Sequence of chain 1.A:
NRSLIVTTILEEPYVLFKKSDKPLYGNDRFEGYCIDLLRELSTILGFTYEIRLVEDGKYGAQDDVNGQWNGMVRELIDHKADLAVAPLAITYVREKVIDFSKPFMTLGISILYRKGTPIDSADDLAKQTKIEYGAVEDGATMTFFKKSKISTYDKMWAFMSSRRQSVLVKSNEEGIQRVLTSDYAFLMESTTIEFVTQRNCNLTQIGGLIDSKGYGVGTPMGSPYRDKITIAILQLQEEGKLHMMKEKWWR

Binding-site contacts:
Ligand atom CG2 contacts residue VAL138 of chain 1.A at 3.6 Å (hydrophobic).
Ligand atom OT2 contacts residue LEU90 of chain 1.A at 3.6 Å.
Ligand atom OT1 contacts residue ARG96 of chain 1.A at 2.8 Å (salt-bridge).
Ligand atom CD contacts residue ALA142 of chain 1.A at 4.3 Å (hydrophobic).
Ligand atom OE1 contacts residue THR143 of chain 1.A at 2.9 Å (h-bond).
Ligand atom OT2 contacts residue PRO89 of chain 1.A at 3.5 Å (h-bond).
Ligand atom OE2 contacts residue GLU191 of chain 1.A at 3.7 Å.
Ligand atom CG2 contacts residue ASN174 of chain 1.A at 3.6 Å.
Ligand atom CA contacts residue TYR61 of chain 1.A at 3.9 Å (hydrophobic).
Ligand atom CB contacts residue TYR61 of chain 1.A at 3.6 Å (hydrophobic).
Ligand atom C contacts residue PRO89 of chain 1.A at 4.2 Å (hydrophobic).
Ligand atom CA contacts residue ALA142 of chain 1.A at 4.0 Å (hydrophobic).
Ligand atom CG2 contacts residue TYR61 of chain 1.A at 3.9 Å (hydrophobic).
Ligand atom C contacts residue GLU191 of chain 1.A at 4.3 Å.
Ligand atom CG1 contacts residue GLU191 of chain 1.A at 3.8 Å.
Ligand atom CA contacts residue GLU191 of chain 1.A at 3.3 Å.
Ligand atom OE1 contacts residue GLY141 of chain 1.A at 3.5 Å.
Ligand atom CB contacts residue GLU191 of chain 1.A at 4.2 Å.
Ligand atom CB contacts residue ALA142 of chain 1.A at 4.3 Å (hydrophobic).
Ligand atom C contacts residue ARG96 of chain 1.A at 3.5 Å.
Ligand atom N contacts residue TYR217 of chain 1.A at 3.9 Å.
Ligand atom N contacts residue ALA91 of chain 1.A at 4.3 Å.
Ligand atom OT1 contacts residue ALA142 of chain 1.A at 2.7 Å (h-bond).
Ligand atom C contacts residue ALA91 of chain 1.A at 4.0 Å (hydrophobic).
Ligand atom CD contacts residue GLU191 of chain 1.A at 4.0 Å.
Ligand atom C contacts residue ALA142 of chain 1.A at 3.6 Å (hydrophobic).
Ligand atom OE2 contacts residue THR143 of chain 1.A at 2.6 Å (h-bond).
Ligand atom OT2 contacts residue TYR61 of chain 1.A at 3.4 Å.
Ligand atom N contacts residue PRO89 of chain 1.A at 2.9 Å (h-bond).
Ligand atom OT2 contacts residue ALA91 of chain 1.A at 2.9 Å (h-bond).
Ligand atom OT2 contacts residue ALA142 of chain 1.A at 4.2 Å.
Ligand atom N contacts residue GLU191 of chain 1.A at 2.7 Å (salt-bridge).
Ligand atom N contacts residue TYR61 of chain 1.A at 3.8 Å.
Ligand atom OE1 contacts residue ALA142 of chain 1.A at 3.1 Å (h-bond).
Ligand atom OT2 contacts residue ARG96 of chain 1.A at 2.9 Å (salt-bridge).
Ligand atom OT1 contacts residue GLY141 of chain 1.A at 3.5 Å.
Ligand atom OT1 contacts residue TYR61 of chain 1.A at 3.2 Å.
Ligand atom C contacts residue TYR61 of chain 1.A at 3.4 Å (hydrophobic).
Ligand atom CD contacts residue THR143 of chain 1.A at 3.3 Å.
Ligand atom CA contacts residue PRO89 of chain 1.A at 4.1 Å (hydrophobic).

This small molecule binds to this protein.
Small molecule (SMILES): C[C@H](C[C@H](N)C(=O)[O-])C(=O)O